A protein and the small-molecule ligand that binds it are described below.
Small molecule (SMILES): N#Cc1ccccc1O

Binding-site contacts:
Ligand atom CAH contacts residue GLU418 of chain 1.A at 3.5 Å.
Ligand atom CAC contacts residue THR416 of chain 1.A at 4.5 Å.
Ligand atom CAI contacts residue THR416 of chain 1.A at 4.2 Å.
Ligand atom NAA contacts residue ASN442 of chain 1.A at 3.6 Å.
Ligand atom NAA contacts residue PHE443 of chain 1.A at 3.9 Å.
Ligand atom OAB contacts residue GLU418 of chain 1.A at 3.0 Å (salt-bridge).
Ligand atom NAA contacts residue THR436 of chain 1.A at 3.6 Å.
Ligand atom OAB contacts residue ASN442 of chain 1.A at 3.5 Å.
Ligand atom CAH contacts residue THR416 of chain 1.A at 3.8 Å.
Ligand atom CAC contacts residue THR436 of chain 1.A at 4.1 Å.
Ligand atom CAF contacts residue GLU418 of chain 1.A at 3.1 Å.
Ligand atom NAA contacts residue SER437 of chain 1.A at 4.2 Å.
Ligand atom CAC contacts residue ASN442 of chain 1.A at 4.0 Å.
Ligand atom OAB contacts residue THR416 of chain 1.A at 3.6 Å.
Ligand atom CAF contacts residue THR416 of chain 1.A at 4.2 Å.
Ligand atom CAD contacts residue GLU418 of chain 1.A at 4.4 Å.

Sequence of chain 1.A:
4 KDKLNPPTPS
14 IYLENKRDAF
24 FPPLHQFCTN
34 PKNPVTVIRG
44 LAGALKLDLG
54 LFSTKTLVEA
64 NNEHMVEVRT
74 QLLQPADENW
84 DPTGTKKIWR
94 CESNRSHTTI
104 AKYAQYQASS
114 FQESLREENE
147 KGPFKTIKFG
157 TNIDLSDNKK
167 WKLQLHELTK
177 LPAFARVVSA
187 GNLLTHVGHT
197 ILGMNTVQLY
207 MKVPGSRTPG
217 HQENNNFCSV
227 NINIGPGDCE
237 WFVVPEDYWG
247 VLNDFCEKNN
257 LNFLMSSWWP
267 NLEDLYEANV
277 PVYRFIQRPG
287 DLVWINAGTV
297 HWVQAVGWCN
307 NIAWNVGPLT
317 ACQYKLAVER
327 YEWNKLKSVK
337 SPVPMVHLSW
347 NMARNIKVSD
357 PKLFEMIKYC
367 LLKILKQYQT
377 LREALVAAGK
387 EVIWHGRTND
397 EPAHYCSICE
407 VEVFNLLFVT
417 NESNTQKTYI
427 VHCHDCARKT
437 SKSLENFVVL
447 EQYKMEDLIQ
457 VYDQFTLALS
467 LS